This small molecule binds to this protein.
Small molecule (SMILES): CC(=O)N[C@@H]1[C@@H](O)[C@H](O)[C@@H](CO)O[C@H]1O

Binding-site contacts:
Ligand atom O5 contacts residue ASN83 of chain 1.U at 2.3 Å (h-bond).
Ligand atom O6 contacts residue TRP81 of chain 1.U at 3.7 Å.
Ligand atom O7 contacts residue ASN83 of chain 1.U at 4.0 Å.
Ligand atom C8 contacts residue THR85 of chain 1.U at 3.8 Å.
Ligand atom O5 contacts residue TRP81 of chain 1.U at 4.5 Å.
Ligand atom N2 contacts residue ASN83 of chain 1.U at 2.9 Å (h-bond).
Ligand atom O6 contacts residue GLN47 of chain 1.U at 4.3 Å.
Ligand atom C3 contacts residue ASN83 of chain 1.U at 3.7 Å.
Ligand atom C6 contacts residue ILE46 of chain 1.U at 3.2 Å (hydrophobic).
Ligand atom C6 contacts residue GLN47 of chain 1.U at 4.0 Å.
Ligand atom C5 contacts residue ASN83 of chain 1.U at 3.7 Å.
Ligand atom N2 contacts residue THR85 of chain 1.U at 2.8 Å (h-bond).
Ligand atom C2 contacts residue THR85 of chain 1.U at 3.5 Å.
Ligand atom O6 contacts residue ILE46 of chain 1.U at 2.9 Å (h-bond).
Ligand atom C5 contacts residue TRP81 of chain 1.U at 4.4 Å (hydrophobic).
Ligand atom C3 contacts residue THR85 of chain 1.U at 3.8 Å.
Ligand atom O5 contacts residue LEU45 of chain 1.U at 4.4 Å.
Ligand atom C7 contacts residue ASN83 of chain 1.U at 3.6 Å.
Ligand atom C2 contacts residue ASN83 of chain 1.U at 2.4 Å.
Ligand atom C1 contacts residue ASN83 of chain 1.U at 1.4 Å.
Ligand atom C4 contacts residue ASN83 of chain 1.U at 4.2 Å.
Ligand atom C1 contacts residue THR85 of chain 1.U at 3.5 Å.
Ligand atom O3 contacts residue THR85 of chain 1.U at 4.4 Å.
Ligand atom O6 contacts residue LEU45 of chain 1.U at 3.5 Å.
Ligand atom C7 contacts residue THR85 of chain 1.U at 3.7 Å.

Sequence of chain 1.U:
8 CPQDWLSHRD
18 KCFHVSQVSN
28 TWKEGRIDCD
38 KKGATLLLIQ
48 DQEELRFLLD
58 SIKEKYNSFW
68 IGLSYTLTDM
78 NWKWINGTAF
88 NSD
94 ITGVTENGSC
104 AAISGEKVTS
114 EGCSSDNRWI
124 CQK